Sequence of chain 1.B:
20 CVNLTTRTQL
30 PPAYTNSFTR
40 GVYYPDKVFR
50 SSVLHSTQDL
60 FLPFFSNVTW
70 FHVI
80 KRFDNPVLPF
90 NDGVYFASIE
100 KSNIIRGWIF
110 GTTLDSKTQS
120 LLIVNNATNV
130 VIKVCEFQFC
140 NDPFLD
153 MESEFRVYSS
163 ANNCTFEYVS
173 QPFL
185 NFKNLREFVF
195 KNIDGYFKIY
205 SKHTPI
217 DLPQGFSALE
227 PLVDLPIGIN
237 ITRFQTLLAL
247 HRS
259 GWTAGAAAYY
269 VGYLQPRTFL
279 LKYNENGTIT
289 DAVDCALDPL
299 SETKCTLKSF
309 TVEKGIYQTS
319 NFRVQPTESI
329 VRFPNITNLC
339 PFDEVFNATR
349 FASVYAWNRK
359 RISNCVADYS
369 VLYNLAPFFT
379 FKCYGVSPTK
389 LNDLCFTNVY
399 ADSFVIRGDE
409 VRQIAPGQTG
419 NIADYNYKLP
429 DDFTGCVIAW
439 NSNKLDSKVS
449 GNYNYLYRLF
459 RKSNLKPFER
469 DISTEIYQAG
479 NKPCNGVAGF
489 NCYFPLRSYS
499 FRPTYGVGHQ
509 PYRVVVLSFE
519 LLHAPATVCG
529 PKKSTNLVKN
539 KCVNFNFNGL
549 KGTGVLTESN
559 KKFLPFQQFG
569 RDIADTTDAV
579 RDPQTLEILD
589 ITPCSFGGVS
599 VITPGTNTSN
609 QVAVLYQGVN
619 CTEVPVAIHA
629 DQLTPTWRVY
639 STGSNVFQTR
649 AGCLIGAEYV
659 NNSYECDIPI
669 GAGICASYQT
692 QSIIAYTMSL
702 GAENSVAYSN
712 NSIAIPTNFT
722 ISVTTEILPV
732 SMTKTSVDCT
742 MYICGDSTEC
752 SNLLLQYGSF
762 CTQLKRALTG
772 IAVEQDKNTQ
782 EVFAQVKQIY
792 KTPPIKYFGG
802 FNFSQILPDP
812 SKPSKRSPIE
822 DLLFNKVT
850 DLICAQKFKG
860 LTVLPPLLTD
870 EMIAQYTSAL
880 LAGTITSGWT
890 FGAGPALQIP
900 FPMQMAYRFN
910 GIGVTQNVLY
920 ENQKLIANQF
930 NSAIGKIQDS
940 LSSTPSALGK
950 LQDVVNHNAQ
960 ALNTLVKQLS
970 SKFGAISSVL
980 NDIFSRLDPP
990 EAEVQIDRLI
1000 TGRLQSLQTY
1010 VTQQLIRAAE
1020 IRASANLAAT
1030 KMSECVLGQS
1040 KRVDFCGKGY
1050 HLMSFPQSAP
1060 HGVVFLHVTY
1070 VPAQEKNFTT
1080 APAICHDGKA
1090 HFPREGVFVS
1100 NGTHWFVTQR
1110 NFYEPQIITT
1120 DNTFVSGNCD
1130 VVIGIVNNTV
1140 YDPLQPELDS

Binding-site contacts:
Ligand atom C7 contacts residue ASN333 of chain 1.B at 3.8 Å.
Ligand atom C3 contacts residue ASN333 of chain 1.B at 3.8 Å.
Ligand atom C5 contacts residue ASN333 of chain 1.B at 3.7 Å.
Ligand atom O4 contacts residue GLN582 of chain 1.B at 4.4 Å.
Ligand atom O6 contacts residue ASN333 of chain 1.B at 4.0 Å.
Ligand atom C1 contacts residue ASN333 of chain 1.B at 1.4 Å.
Ligand atom O6 contacts residue ILE334 of chain 1.B at 4.4 Å.
Ligand atom N2 contacts residue ASN333 of chain 1.B at 2.9 Å (h-bond).
Ligand atom C4 contacts residue ASN333 of chain 1.B at 4.2 Å.
Ligand atom C5 contacts residue GLN582 of chain 1.B at 4.0 Å.
Ligand atom C3 contacts residue GLN582 of chain 1.B at 4.1 Å.
Ligand atom C2 contacts residue GLN582 of chain 1.B at 4.0 Å.
Ligand atom O3 contacts residue GLN582 of chain 1.B at 4.2 Å.
Ligand atom O5 contacts residue ASN333 of chain 1.B at 2.4 Å (h-bond).
Ligand atom O7 contacts residue ASN333 of chain 1.B at 4.2 Å.
Ligand atom C6 contacts residue GLN582 of chain 1.B at 4.2 Å.
Ligand atom O5 contacts residue GLN582 of chain 1.B at 3.9 Å.
Ligand atom C2 contacts residue ASN333 of chain 1.B at 2.5 Å.
Ligand atom C4 contacts residue GLN582 of chain 1.B at 3.5 Å.
Ligand atom C1 contacts residue GLN582 of chain 1.B at 4.5 Å.

This small molecule binds to this protein.
Small molecule (SMILES): CC(=O)N[C@@H]1[C@@H](O)[C@H](O)[C@@H](CO)O[C@H]1O